Binding-site contacts:
Ligand atom C8' contacts residue TRP99 of chain 1.A at 3.4 Å (hydrophobic).
Ligand atom N2' contacts residue ASN27 of chain 1.A at 3.6 Å.
Ligand atom O2' contacts residue ARG124 of chain 1.A at 3.4 Å.
Ligand atom O1A contacts residue GLY168 of chain 1.A at 3.4 Å (h-bond).
Ligand atom O4 contacts residue PRO125 of chain 1.A at 3.3 Å (h-bond).
Ligand atom C7' contacts residue ASN27 of chain 1.A at 3.1 Å.
Ligand atom O4' contacts residue ASP309 of chain 1.A at 2.6 Å (salt-bridge).
Ligand atom O2 contacts residue LYS164 of chain 1.A at 3.2 Å (salt-bridge).
Ligand atom O1' contacts residue ARG124 of chain 1.A at 3.0 Å (salt-bridge).
Ligand atom O2A contacts residue VAL167 of chain 1.A at 2.8 Å (h-bond).
Ligand atom O3' contacts residue ASP309 of chain 1.A at 2.9 Å (salt-bridge).
Ligand atom O1B contacts residue VAL167 of chain 1.A at 3.6 Å.
Ligand atom C5 contacts residue PRO125 of chain 1.A at 3.4 Å (hydrophobic).
Ligand atom PB contacts residue ARG124 of chain 1.A at 3.5 Å.
Ligand atom C4 contacts residue ASP127 of chain 1.A at 3.3 Å.
Ligand atom O2A contacts residue SER166 of chain 1.A at 3.5 Å.
Ligand atom N3 contacts residue PRO125 of chain 1.A at 3.3 Å (h-bond).
Ligand atom O4 contacts residue VAL126 of chain 1.A at 3.2 Å.
Ligand atom O5' contacts residue VAL167 of chain 1.A at 3.6 Å.
Ligand atom PA contacts residue VAL167 of chain 1.A at 3.7 Å.
Ligand atom O2 contacts residue PRO125 of chain 1.A at 3.7 Å.
Ligand atom O2' contacts residue PRO125 of chain 1.A at 3.7 Å.
Ligand atom O3B contacts residue ILE331 of chain 1.A at 2.9 Å (h-bond).
Ligand atom O4 contacts residue LEU128 of chain 1.A at 2.9 Å (h-bond).
Ligand atom C4' contacts residue ASP309 of chain 1.A at 3.5 Å.
Ligand atom O3' contacts residue ASN27 of chain 1.A at 3.4 Å (h-bond).
Ligand atom C3B contacts residue PHE332 of chain 1.A at 3.7 Å (hydrophobic).
Ligand atom C8' contacts residue ASN27 of chain 1.A at 3.4 Å.
Ligand atom O1A contacts residue VAL167 of chain 1.A at 3.7 Å.
Ligand atom C4 contacts residue PRO125 of chain 1.A at 3.0 Å (hydrophobic).
Ligand atom O1B contacts residue GLY168 of chain 1.A at 2.9 Å (h-bond).
Ligand atom C5 contacts residue SER166 of chain 1.A at 3.6 Å.
Ligand atom O2B contacts residue ARG124 of chain 1.A at 2.8 Å (salt-bridge).
Ligand atom O4 contacts residue ASP127 of chain 1.A at 3.0 Å (salt-bridge).
Ligand atom N3 contacts residue ASP127 of chain 1.A at 2.7 Å (salt-bridge).
Ligand atom C5B contacts residue ILE331 of chain 1.A at 3.7 Å (hydrophobic).
Ligand atom O1A contacts residue SER166 of chain 1.A at 2.8 Å (h-bond).
Ligand atom O7' contacts residue TRP99 of chain 1.A at 3.7 Å.
Ligand atom C3B contacts residue ILE331 of chain 1.A at 3.7 Å (hydrophobic).
Ligand atom O7' contacts residue ASN27 of chain 1.A at 3.0 Å (h-bond).

Sequence of chain 1.A:
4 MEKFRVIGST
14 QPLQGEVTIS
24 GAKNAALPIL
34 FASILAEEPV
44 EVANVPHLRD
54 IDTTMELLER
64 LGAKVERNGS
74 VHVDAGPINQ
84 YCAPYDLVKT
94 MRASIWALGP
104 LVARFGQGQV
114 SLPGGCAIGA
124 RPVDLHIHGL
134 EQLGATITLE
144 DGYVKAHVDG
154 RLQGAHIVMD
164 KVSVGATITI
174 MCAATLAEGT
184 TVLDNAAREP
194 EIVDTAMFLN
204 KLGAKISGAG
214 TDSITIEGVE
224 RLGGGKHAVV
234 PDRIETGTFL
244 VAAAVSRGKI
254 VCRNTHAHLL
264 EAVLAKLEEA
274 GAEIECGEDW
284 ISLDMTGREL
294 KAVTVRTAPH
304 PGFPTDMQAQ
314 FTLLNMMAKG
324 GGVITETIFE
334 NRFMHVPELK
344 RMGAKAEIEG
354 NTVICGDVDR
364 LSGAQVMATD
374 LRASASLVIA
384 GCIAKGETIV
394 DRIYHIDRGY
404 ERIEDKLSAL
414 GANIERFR

A protein and the small-molecule ligand that binds it are described below.
Small molecule (SMILES): CC(=O)N[C@H]1[C@@H](O[P](=O)(O)O[P](=O)(O)OC[C@H]2O[C@@H](n3ccc(=O)[nH]c3=O)[C@H](O)[C@@H]2O)O[C@H](CO)[C@@H](O)[C@@H]1O